Binding-site contacts:
Ligand atom C21 contacts residue MET322 of chain 1.E at 3.7 Å (hydrophobic).
Ligand atom C38 contacts residue PRO92 of chain 1.E at 3.6 Å (hydrophobic).
Ligand atom C30 contacts residue PRO92 of chain 1.E at 3.8 Å (hydrophobic).
Ligand atom C04 contacts residue MET322 of chain 1.E at 3.7 Å (hydrophobic).
Ligand atom C05 contacts residue VAL111 of chain 1.E at 3.9 Å (hydrophobic).
Ligand atom CL contacts residue GLN326 of chain 1.E at 3.4 Å.
Ligand atom O01 contacts residue TYR91 of chain 1.E at 3.6 Å.
Ligand atom C03 contacts residue MET322 of chain 1.E at 4.1 Å (hydrophobic).
Ligand atom C37 contacts residue PRO92 of chain 1.E at 3.6 Å (hydrophobic).
Ligand atom CL contacts residue ALA325 of chain 1.E at 3.5 Å.
Ligand atom C04 contacts residue ALA325 of chain 1.E at 4.2 Å (hydrophobic).
Ligand atom C39 contacts residue PRO92 of chain 1.E at 4.0 Å (hydrophobic).
Ligand atom C20 contacts residue GLN326 of chain 1.E at 4.0 Å.
Ligand atom C05 contacts residue MET322 of chain 1.E at 4.0 Å (hydrophobic).
Ligand atom C36 contacts residue PRO92 of chain 1.E at 3.4 Å (hydrophobic).
Ligand atom C26 contacts residue GLU309 of chain 1.E at 4.1 Å.
Ligand atom C12 contacts residue PHE93 of chain 1.E at 3.6 Å (hydrophobic).
Ligand atom C26 contacts residue TYR91 of chain 1.E at 4.2 Å (hydrophobic).
Ligand atom C05 contacts residue PHE93 of chain 1.E at 3.7 Å (hydrophobic).
Ligand atom C35 contacts residue PRO92 of chain 1.E at 3.8 Å (hydrophobic).
Ligand atom N02 contacts residue PHE93 of chain 1.E at 4.2 Å.
Ligand atom C07 contacts residue PHE93 of chain 1.E at 3.6 Å (hydrophobic).
Ligand atom C21 contacts residue GLN326 of chain 1.E at 3.8 Å.
Ligand atom C27 contacts residue GLU309 of chain 1.E at 4.2 Å.
Ligand atom C33 contacts residue TYR91 of chain 1.E at 4.1 Å (hydrophobic).
Ligand atom C24 contacts residue MET322 of chain 1.E at 4.2 Å (hydrophobic).
Ligand atom O01 contacts residue GLU309 of chain 1.E at 3.7 Å.
Ligand atom N05 contacts residue PRO92 of chain 1.E at 3.3 Å.
Ligand atom C34 contacts residue PRO92 of chain 1.E at 4.2 Å (hydrophobic).
Ligand atom C11 contacts residue PHE93 of chain 1.E at 3.5 Å (hydrophobic).
Ligand atom O02 contacts residue PHE93 of chain 1.E at 3.0 Å.
Ligand atom C09 contacts residue TYR91 of chain 1.E at 4.0 Å (hydrophobic).
Ligand atom C18 contacts residue PHE93 of chain 1.E at 4.2 Å (hydrophobic).
Ligand atom O02 contacts residue PRO92 of chain 1.E at 3.7 Å.
Ligand atom C04 contacts residue VAL111 of chain 1.E at 4.0 Å (hydrophobic).
Ligand atom C10 contacts residue TYR91 of chain 1.E at 3.4 Å (hydrophobic).
Ligand atom O02 contacts residue TYR91 of chain 1.E at 3.5 Å.
Ligand atom C06 contacts residue PHE93 of chain 1.E at 3.6 Å (hydrophobic).
Ligand atom C27 contacts residue TYR91 of chain 1.E at 3.6 Å (hydrophobic).
Ligand atom C08 contacts residue TYR91 of chain 1.E at 4.1 Å (hydrophobic).

This protein binds this small molecule.
Small molecule (SMILES): Cc1cc(OCCCc2c3n(c4c(-c5c(C)nn(C)c5C)c(Cl)ccc24)CCCN(c2cc(C(=O)O)cc4c2ccn4C)C3=O)cc(C)c1Cl

Sequence of chain 1.E:
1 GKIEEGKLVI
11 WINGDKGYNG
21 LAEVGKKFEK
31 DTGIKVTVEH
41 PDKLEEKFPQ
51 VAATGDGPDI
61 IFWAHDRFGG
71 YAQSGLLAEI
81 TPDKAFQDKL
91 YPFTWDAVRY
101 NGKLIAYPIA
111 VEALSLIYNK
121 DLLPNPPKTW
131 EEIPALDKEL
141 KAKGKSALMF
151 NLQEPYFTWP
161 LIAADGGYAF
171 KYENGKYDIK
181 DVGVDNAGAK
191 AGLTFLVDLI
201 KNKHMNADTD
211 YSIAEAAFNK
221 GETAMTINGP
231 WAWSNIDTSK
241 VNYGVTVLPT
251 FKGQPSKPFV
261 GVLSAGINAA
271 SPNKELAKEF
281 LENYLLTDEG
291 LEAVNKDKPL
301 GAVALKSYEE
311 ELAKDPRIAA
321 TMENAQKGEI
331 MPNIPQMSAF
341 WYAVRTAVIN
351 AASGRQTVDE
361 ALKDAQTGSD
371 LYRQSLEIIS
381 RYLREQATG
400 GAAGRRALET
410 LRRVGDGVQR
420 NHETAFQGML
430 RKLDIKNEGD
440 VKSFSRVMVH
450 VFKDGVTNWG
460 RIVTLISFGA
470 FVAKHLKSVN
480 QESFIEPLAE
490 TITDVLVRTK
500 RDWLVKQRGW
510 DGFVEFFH